This protein binds this small molecule.
Small molecule (SMILES): Nc1nccc(-c2ccc3c(N)n[nH]c3c2)n1

Sequence of chain 1.A:
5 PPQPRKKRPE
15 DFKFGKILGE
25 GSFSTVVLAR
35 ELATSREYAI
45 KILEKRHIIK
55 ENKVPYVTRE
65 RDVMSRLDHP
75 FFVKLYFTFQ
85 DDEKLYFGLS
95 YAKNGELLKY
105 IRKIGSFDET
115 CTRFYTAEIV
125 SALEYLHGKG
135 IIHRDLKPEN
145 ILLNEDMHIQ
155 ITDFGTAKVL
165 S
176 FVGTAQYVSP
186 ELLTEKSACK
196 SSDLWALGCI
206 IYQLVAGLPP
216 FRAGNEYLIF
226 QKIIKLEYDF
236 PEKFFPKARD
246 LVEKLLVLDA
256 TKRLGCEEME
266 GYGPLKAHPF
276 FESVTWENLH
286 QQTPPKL

Binding-site contacts:
Ligand atom C6 contacts residue VAL30 of chain 1.A at 4.0 Å (hydrophobic).
Ligand atom C10 contacts residue ALA96 of chain 1.A at 3.9 Å (hydrophobic).
Ligand atom C8 contacts residue THR156 of chain 1.A at 3.8 Å.
Ligand atom C9 contacts residue ALA43 of chain 1.A at 3.8 Å (hydrophobic).
Ligand atom C11 contacts residue THR156 of chain 1.A at 3.2 Å.
Ligand atom N13 contacts residue LYS45 of chain 1.A at 3.9 Å.
Ligand atom C2 contacts residue LEU146 of chain 1.A at 3.9 Å (hydrophobic).
Ligand atom C8 contacts residue VAL30 of chain 1.A at 3.9 Å (hydrophobic).
Ligand atom N15 contacts residue ASP157 of chain 1.A at 3.8 Å.
Ligand atom C4 contacts residue LYS45 of chain 1.A at 3.8 Å.
Ligand atom N16 contacts residue THR156 of chain 1.A at 2.9 Å (h-bond).
Ligand atom N13 contacts residue LEU93 of chain 1.A at 3.7 Å.
Ligand atom C11 contacts residue GLU64 of chain 1.A at 4.0 Å.
Ligand atom N16 contacts residue LEU93 of chain 1.A at 3.5 Å.
Ligand atom N15 contacts residue LYS45 of chain 1.A at 3.1 Å (salt-bridge).
Ligand atom C5 contacts residue LEU146 of chain 1.A at 3.8 Å (hydrophobic).
Ligand atom C9 contacts residue LEU146 of chain 1.A at 3.4 Å (hydrophobic).
Ligand atom N17 contacts residue LEU146 of chain 1.A at 4.0 Å.
Ligand atom C5 contacts residue THR156 of chain 1.A at 4.0 Å.
Ligand atom N14 contacts residue SER94 of chain 1.A at 2.9 Å (h-bond).
Ligand atom N13 contacts residue ASP157 of chain 1.A at 3.4 Å (salt-bridge).
Ligand atom C11 contacts residue ASP157 of chain 1.A at 3.8 Å.
Ligand atom C3 contacts residue VAL30 of chain 1.A at 3.5 Å (hydrophobic).
Ligand atom N12 contacts residue TYR95 of chain 1.A at 4.0 Å.
Ligand atom N17 contacts residue ALA96 of chain 1.A at 2.9 Å (h-bond).
Ligand atom C10 contacts residue LEU146 of chain 1.A at 3.9 Å (hydrophobic).
Ligand atom N17 contacts residue ALA43 of chain 1.A at 3.6 Å.
Ligand atom N15 contacts residue GLU64 of chain 1.A at 3.9 Å.
Ligand atom N12 contacts residue LEU22 of chain 1.A at 4.0 Å.
Ligand atom N13 contacts residue THR156 of chain 1.A at 3.1 Å (h-bond).
Ligand atom C11 contacts residue LYS45 of chain 1.A at 3.9 Å.
Ligand atom N14 contacts residue ALA43 of chain 1.A at 3.3 Å.
Ligand atom C7 contacts residue LEU146 of chain 1.A at 3.5 Å (hydrophobic).
Ligand atom N13 contacts residue GLU64 of chain 1.A at 3.0 Å (salt-bridge).
Ligand atom N17 contacts residue TYR95 of chain 1.A at 3.6 Å.
Ligand atom N17 contacts residue SER94 of chain 1.A at 3.4 Å (h-bond).
Ligand atom C11 contacts residue LEU93 of chain 1.A at 3.9 Å (hydrophobic).
Ligand atom N14 contacts residue LEU146 of chain 1.A at 3.7 Å.
Ligand atom N12 contacts residue ALA96 of chain 1.A at 3.2 Å (h-bond).
Ligand atom N14 contacts residue ALA96 of chain 1.A at 3.8 Å.